Sequence of chain 1.A:
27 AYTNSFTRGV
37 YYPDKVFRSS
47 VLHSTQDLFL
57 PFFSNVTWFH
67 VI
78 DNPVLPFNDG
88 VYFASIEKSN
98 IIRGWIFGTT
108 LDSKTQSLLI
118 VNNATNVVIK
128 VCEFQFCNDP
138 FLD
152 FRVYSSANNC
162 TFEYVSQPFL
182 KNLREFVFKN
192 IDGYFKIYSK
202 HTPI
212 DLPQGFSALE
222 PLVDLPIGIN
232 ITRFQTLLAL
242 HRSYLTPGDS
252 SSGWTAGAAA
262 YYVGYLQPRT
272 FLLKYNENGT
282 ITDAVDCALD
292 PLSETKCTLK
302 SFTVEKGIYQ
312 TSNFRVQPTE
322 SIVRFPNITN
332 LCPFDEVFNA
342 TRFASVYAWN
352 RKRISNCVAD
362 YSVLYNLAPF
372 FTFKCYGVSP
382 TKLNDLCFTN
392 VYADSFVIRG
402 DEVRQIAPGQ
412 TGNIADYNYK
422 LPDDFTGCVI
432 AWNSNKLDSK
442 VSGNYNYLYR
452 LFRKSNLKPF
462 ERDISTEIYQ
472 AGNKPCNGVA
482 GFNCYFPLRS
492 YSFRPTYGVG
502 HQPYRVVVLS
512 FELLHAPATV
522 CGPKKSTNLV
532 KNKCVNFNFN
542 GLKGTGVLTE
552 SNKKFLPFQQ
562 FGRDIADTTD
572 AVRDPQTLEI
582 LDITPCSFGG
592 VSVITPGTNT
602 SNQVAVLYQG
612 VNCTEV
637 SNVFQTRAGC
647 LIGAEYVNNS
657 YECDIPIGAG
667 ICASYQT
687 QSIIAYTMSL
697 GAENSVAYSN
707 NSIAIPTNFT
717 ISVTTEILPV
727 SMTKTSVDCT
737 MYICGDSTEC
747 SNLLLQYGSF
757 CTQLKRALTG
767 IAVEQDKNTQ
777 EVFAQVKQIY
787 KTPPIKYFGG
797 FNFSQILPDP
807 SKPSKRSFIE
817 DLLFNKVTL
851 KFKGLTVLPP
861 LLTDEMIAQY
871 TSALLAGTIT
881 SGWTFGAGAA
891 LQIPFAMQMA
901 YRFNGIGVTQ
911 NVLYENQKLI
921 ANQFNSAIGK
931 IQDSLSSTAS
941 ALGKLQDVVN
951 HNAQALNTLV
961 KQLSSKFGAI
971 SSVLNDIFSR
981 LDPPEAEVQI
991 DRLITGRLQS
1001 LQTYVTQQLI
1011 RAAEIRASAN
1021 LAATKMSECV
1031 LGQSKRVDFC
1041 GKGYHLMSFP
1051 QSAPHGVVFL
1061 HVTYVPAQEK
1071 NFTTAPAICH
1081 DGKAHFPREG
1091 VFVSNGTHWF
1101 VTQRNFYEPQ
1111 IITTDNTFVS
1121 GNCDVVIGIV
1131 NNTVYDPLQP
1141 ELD

A small-molecule ligand and the protein it binds are described below.
Small molecule (SMILES): CC(=O)N[C@@H]1[C@@H](O)[C@H](O)[C@@H](CO)O[C@H]1O

Binding-site contacts:
Ligand atom C3 contacts residue ASN1071 of chain 1.C at 3.8 Å.
Ligand atom C1 contacts residue ASN1071 of chain 1.C at 1.4 Å.
Ligand atom O5 contacts residue ASN1071 of chain 1.C at 2.4 Å (h-bond).
Ligand atom C8 contacts residue GLU1069 of chain 1.C at 3.6 Å.
Ligand atom C1 contacts residue GLN892 of chain 1.A at 4.3 Å.
Ligand atom C8 contacts residue ASN1071 of chain 1.C at 3.9 Å.
Ligand atom O7 contacts residue ASN1071 of chain 1.C at 4.0 Å.
Ligand atom C2 contacts residue ASN1071 of chain 1.C at 2.5 Å.
Ligand atom C7 contacts residue ASN1071 of chain 1.C at 3.6 Å.
Ligand atom C4 contacts residue ASN1071 of chain 1.C at 4.2 Å.
Ligand atom C5 contacts residue ASN1071 of chain 1.C at 3.7 Å.
Ligand atom N2 contacts residue ASN1071 of chain 1.C at 2.9 Å (h-bond).
Ligand atom O4 contacts residue ALA703 of chain 1.C at 4.2 Å.
Ligand atom C8 contacts residue LYS1070 of chain 1.C at 4.1 Å.
Ligand atom C5 contacts residue ALA703 of chain 1.C at 4.0 Å (hydrophobic).

Sequence of chain 1.C:
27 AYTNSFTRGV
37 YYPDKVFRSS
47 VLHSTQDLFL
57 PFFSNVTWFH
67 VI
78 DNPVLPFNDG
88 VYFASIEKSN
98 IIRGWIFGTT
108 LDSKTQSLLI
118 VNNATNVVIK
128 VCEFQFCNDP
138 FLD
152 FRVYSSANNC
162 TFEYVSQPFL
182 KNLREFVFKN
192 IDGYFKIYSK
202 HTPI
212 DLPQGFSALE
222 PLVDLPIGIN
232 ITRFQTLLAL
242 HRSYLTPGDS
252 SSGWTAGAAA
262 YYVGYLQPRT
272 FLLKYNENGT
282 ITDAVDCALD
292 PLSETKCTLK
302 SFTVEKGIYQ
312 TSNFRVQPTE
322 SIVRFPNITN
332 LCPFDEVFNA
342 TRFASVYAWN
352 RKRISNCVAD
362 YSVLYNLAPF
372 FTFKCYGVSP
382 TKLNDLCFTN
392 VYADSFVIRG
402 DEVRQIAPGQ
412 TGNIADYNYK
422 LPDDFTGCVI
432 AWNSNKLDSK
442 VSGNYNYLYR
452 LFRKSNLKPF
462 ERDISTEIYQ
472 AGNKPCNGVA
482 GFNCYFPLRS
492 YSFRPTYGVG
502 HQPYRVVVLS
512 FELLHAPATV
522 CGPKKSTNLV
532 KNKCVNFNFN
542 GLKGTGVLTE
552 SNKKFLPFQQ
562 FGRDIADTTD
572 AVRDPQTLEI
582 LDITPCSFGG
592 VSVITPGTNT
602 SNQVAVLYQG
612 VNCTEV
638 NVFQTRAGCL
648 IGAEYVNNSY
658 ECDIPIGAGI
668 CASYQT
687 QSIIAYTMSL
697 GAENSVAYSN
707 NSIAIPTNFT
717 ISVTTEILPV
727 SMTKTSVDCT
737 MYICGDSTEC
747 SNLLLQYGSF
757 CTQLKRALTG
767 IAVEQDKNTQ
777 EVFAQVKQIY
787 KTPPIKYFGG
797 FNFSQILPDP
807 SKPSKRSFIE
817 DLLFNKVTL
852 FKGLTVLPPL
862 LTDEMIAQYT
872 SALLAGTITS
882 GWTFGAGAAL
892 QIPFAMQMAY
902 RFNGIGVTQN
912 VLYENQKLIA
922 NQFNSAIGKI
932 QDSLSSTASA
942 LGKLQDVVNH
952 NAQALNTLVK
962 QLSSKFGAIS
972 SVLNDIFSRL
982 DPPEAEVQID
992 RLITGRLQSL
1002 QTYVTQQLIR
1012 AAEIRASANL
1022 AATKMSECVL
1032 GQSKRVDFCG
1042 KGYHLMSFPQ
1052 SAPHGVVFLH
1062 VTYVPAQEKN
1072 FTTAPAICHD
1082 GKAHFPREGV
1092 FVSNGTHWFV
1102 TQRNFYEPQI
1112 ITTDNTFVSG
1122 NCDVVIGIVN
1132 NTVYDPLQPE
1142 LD